Binding-site contacts:
Ligand atom O3 contacts residue HIS294 of chain 1.Y at 2.9 Å (h-bond).
Ligand atom O7 contacts residue LYS334 of chain 1.Y at 2.8 Å (salt-bridge).
Ligand atom O6P contacts residue ARG295 of chain 1.Y at 2.9 Å (salt-bridge).
Ligand atom O3P contacts residue LYS175 of chain 1.Y at 3.4 Å.
Ligand atom O7 contacts residue GLU60 of chain 1.Q at 3.4 Å (salt-bridge).
Ligand atom O2P contacts residue GLY380 of chain 1.Y at 3.5 Å.
Ligand atom O3 contacts residue KCX201 of chain 1.Y at 2.6 Å (h-bond).
Ligand atom O4 contacts residue GLY380 of chain 1.Y at 3.2 Å (h-bond).
Ligand atom O2P contacts residue LYS334 of chain 1.Y at 2.9 Å (salt-bridge).
Ligand atom O1P contacts residue GLY403 of chain 1.Y at 2.8 Å (h-bond).
Ligand atom O2P contacts residue GLY381 of chain 1.Y at 2.9 Å (h-bond).
Ligand atom O6 contacts residue LYS175 of chain 1.Y at 3.3 Å (salt-bridge).
Ligand atom C3 contacts residue KCX201 of chain 1.Y at 3.2 Å.
Ligand atom O5P contacts residue ARG295 of chain 1.Y at 2.9 Å (salt-bridge).
Ligand atom O2P contacts residue THR65 of chain 1.Q at 3.4 Å (h-bond).
Ligand atom O6 contacts residue LYS177 of chain 1.Y at 2.8 Å (salt-bridge).
Ligand atom O2 contacts residue ASP203 of chain 1.Y at 3.4 Å (salt-bridge).
Ligand atom C contacts residue MG1 of chain 1.HC at 2.9 Å.
Ligand atom O3 contacts residue MG1 of chain 1.HC at 2.2 Å.
Ligand atom O6 contacts residue MG1 of chain 1.HC at 2.2 Å.
Ligand atom O6 contacts residue ASP203 of chain 1.Y at 3.1 Å (salt-bridge).
Ligand atom C contacts residue LYS175 of chain 1.Y at 3.3 Å.
Ligand atom O2 contacts residue LYS175 of chain 1.Y at 3.0 Å (salt-bridge).
Ligand atom O4P contacts residue SER379 of chain 1.Y at 3.3 Å (h-bond).
Ligand atom O3 contacts residue GLU204 of chain 1.Y at 2.9 Å (salt-bridge).
Ligand atom O2 contacts residue MG1 of chain 1.HC at 2.3 Å.
Ligand atom O2 contacts residue KCX201 of chain 1.Y at 3.1 Å (h-bond).
Ligand atom O4P contacts residue HIS327 of chain 1.Y at 2.7 Å (h-bond).
Ligand atom O6 contacts residue ASN123 of chain 1.Q at 3.0 Å (h-bond).
Ligand atom O1 contacts residue LYS175 of chain 1.Y at 3.2 Å (salt-bridge).
Ligand atom C2 contacts residue MG1 of chain 1.HC at 2.8 Å.
Ligand atom P1 contacts residue THR65 of chain 1.Q at 3.5 Å.
Ligand atom O2P contacts residue TRP66 of chain 1.Q at 3.2 Å.
Ligand atom O5P contacts residue LEU335 of chain 1.Y at 3.5 Å.
Ligand atom C3 contacts residue MG1 of chain 1.HC at 3.0 Å.
Ligand atom O4 contacts residue SER379 of chain 1.Y at 2.8 Å (h-bond).
Ligand atom O2 contacts residue THR173 of chain 1.Y at 2.8 Å (h-bond).
Ligand atom O3P contacts residue GLY404 of chain 1.Y at 2.8 Å (h-bond).
Ligand atom O3P contacts residue THR65 of chain 1.Q at 2.5 Å (h-bond).
Ligand atom O6 contacts residue GLU204 of chain 1.Y at 3.2 Å (salt-bridge).

Sequence of chain 1.Q:
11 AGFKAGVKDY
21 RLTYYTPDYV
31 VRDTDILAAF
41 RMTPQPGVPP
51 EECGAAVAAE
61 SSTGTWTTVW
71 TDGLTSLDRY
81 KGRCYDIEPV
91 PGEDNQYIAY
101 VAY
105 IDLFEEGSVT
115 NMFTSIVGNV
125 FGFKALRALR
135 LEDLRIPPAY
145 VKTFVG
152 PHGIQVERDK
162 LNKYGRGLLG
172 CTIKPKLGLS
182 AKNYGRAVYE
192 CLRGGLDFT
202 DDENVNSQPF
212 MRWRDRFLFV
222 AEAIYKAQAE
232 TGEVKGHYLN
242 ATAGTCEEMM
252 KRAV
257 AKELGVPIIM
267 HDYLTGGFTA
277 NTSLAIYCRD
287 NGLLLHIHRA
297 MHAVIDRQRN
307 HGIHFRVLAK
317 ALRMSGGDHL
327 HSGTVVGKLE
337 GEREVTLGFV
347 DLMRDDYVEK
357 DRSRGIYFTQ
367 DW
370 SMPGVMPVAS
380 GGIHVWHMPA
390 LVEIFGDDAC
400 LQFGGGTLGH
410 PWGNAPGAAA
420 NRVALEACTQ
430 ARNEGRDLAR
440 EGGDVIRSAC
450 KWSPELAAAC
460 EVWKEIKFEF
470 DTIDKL

The small molecule below binds the protein below.
Small molecule (SMILES): O=C(O)[C@@](O)(COP(=O)(O)O)[C@H](O)[C@H](O)COP(=O)(O)O

Sequence of chain 1.Y:
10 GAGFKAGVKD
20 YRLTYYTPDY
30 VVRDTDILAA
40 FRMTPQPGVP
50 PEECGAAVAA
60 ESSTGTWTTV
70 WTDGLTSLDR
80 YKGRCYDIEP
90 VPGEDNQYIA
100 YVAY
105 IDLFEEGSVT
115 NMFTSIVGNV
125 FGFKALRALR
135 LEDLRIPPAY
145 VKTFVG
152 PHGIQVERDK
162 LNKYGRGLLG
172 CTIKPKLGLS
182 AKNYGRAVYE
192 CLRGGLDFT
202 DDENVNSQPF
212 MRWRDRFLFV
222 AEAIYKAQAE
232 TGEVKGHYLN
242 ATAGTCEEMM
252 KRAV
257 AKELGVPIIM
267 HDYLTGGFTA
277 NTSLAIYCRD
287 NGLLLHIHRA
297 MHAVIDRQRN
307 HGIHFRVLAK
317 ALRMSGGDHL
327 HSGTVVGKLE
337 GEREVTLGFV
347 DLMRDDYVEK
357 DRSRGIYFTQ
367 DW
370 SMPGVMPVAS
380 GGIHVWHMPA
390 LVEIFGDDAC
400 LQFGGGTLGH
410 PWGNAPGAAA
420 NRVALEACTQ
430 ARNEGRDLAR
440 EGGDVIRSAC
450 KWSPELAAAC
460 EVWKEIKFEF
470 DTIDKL